Sequence of chain 2.QA:
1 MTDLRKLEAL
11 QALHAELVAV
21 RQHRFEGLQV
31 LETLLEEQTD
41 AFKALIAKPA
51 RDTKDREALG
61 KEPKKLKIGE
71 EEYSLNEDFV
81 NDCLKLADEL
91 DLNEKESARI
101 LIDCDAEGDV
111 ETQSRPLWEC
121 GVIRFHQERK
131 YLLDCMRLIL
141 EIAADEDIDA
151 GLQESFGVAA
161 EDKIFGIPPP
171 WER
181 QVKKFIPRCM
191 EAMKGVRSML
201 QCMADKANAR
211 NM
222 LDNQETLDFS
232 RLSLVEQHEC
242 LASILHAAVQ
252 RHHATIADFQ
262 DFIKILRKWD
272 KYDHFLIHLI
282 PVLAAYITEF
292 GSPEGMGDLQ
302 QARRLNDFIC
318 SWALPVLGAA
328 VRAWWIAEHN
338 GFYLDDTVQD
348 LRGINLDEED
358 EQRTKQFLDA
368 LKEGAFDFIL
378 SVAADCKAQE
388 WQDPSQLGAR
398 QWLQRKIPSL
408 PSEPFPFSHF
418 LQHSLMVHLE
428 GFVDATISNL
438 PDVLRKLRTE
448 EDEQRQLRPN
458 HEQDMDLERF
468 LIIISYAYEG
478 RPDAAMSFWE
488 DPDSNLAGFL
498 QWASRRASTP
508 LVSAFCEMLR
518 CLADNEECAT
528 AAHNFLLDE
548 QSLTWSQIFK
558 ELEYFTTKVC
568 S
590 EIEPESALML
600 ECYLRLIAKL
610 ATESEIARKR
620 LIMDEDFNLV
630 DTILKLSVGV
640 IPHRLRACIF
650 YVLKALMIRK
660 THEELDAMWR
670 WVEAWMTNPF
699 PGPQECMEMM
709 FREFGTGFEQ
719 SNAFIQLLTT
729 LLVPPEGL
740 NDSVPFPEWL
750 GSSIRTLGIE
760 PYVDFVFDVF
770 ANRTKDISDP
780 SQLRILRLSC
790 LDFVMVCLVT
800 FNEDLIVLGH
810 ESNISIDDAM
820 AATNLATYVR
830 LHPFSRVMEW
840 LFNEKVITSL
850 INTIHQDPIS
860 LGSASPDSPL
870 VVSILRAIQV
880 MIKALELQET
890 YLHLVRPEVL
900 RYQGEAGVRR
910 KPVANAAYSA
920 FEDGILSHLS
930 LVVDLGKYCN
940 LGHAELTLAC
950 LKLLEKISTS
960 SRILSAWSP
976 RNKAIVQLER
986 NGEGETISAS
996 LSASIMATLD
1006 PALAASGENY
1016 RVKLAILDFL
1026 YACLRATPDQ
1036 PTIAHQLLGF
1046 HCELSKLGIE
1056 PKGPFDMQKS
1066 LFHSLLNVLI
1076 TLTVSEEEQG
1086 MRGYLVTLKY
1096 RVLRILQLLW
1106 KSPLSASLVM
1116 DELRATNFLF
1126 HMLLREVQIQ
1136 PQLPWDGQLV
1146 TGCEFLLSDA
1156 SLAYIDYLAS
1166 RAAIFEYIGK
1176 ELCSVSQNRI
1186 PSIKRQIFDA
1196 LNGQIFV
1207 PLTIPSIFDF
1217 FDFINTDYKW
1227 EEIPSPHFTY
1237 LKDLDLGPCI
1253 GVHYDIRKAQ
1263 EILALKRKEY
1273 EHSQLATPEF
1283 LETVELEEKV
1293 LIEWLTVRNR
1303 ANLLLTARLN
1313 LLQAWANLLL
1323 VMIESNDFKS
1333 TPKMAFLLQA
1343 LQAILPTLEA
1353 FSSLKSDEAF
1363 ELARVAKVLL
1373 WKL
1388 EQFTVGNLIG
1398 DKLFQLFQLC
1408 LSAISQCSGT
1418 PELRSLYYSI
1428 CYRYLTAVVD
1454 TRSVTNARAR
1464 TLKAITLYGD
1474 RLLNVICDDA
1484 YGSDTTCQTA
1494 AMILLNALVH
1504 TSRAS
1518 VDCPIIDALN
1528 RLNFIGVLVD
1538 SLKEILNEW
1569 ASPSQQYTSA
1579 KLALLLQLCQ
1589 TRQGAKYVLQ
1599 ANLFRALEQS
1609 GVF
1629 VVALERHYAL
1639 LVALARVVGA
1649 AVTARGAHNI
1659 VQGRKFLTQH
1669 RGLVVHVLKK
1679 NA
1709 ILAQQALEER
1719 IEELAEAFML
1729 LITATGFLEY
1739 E

The small molecule below binds the protein below.
Small molecule (SMILES): CC[C@H](C)[C@H](N)C(=O)N[C@@H](CC(C)C)C(=O)N1CCC[C@H]1C(=O)N[C@@H](CCSC)C(=O)N[C@@H](Cc1ccc(O)cc1)C(=O)N[C@@H](CCCCN)C(=O)N[C@@H](CC(C)C)C(=O)N[C@@H](CO)C(=O)N1CCC[C@H]1C=O

Binding-site contacts:
Ligand atom CD1 contacts residue ASN1072 of chain 2.QA at 4.0 Å.
Ligand atom CG2 contacts residue GLN1063 of chain 2.QA at 3.3 Å.
Ligand atom CG contacts residue ASN1072 of chain 2.QA at 4.2 Å.
Ligand atom CD2 contacts residue GLN1063 of chain 2.QA at 3.6 Å.
Ligand atom O contacts residue THR1121 of chain 2.QA at 4.0 Å.
Ligand atom CD2 contacts residue PHE1125 of chain 2.QA at 4.2 Å (hydrophobic).
Ligand atom CB contacts residue THR1121 of chain 2.QA at 3.3 Å.
Ligand atom CD1 contacts residue GLN1063 of chain 2.QA at 3.8 Å.
Ligand atom CE2 contacts residue ASN1072 of chain 2.QA at 4.4 Å.
Ligand atom C contacts residue GLN1063 of chain 2.QA at 3.9 Å.
Ligand atom CE1 contacts residue THR1121 of chain 2.QA at 3.9 Å.
Ligand atom CD2 contacts residue LEU1129 of chain 2.QA at 4.2 Å (hydrophobic).
Ligand atom OH contacts residue HIS1068 of chain 2.QA at 3.8 Å.
Ligand atom CG contacts residue ALA1120 of chain 2.QA at 4.4 Å (hydrophobic).
Ligand atom CD1 contacts residue ALA1120 of chain 2.QA at 4.3 Å (hydrophobic).
Ligand atom CG contacts residue GLN1063 of chain 2.QA at 4.3 Å.
Ligand atom OH contacts residue ASN1072 of chain 2.QA at 3.1 Å (h-bond).
Ligand atom CG contacts residue THR1121 of chain 2.QA at 3.3 Å.
Ligand atom CE2 contacts residue GLN1063 of chain 2.QA at 3.3 Å.
Ligand atom O contacts residue VAL1202 of chain 2.QA at 3.2 Å.
Ligand atom CA contacts residue GLN1063 of chain 2.QA at 4.3 Å.
Ligand atom CA contacts residue HIS1126 of chain 2.QA at 4.3 Å.
Ligand atom CB contacts residue GLN1063 of chain 2.QA at 4.5 Å.
Ligand atom CD1 contacts residue THR1121 of chain 2.QA at 3.0 Å.
Ligand atom O contacts residue GLN1063 of chain 2.QA at 2.9 Å (h-bond).
Ligand atom SD contacts residue ASN1072 of chain 2.QA at 3.7 Å.
Ligand atom CE1 contacts residue ASN1072 of chain 2.QA at 3.3 Å.
Ligand atom CD2 contacts residue THR1121 of chain 2.QA at 4.0 Å.
Ligand atom CD1 contacts residue PHE1125 of chain 2.QA at 3.6 Å (hydrophobic).
Ligand atom CZ contacts residue ASN1072 of chain 2.QA at 3.5 Å.
Ligand atom CZ contacts residue GLN1063 of chain 2.QA at 4.1 Å.
Ligand atom CD2 contacts residue HIS1126 of chain 2.QA at 3.4 Å.
Ligand atom CD1 contacts residue ASN1122 of chain 2.QA at 4.3 Å.
Ligand atom C contacts residue HIS1126 of chain 2.QA at 4.0 Å.
Ligand atom CD2 contacts residue ALA1120 of chain 2.QA at 3.5 Å (hydrophobic).
Ligand atom O contacts residue HIS1126 of chain 2.QA at 3.3 Å (h-bond).
Ligand atom CG contacts residue HIS1126 of chain 2.QA at 4.3 Å.
Ligand atom C contacts residue VAL1202 of chain 2.QA at 4.2 Å (hydrophobic).
Ligand atom CD2 contacts residue THR1121 of chain 2.QA at 4.3 Å.
Ligand atom OH contacts residue GLN1063 of chain 2.QA at 3.7 Å.